Binding-site contacts:
Ligand atom O2' contacts residue ARG55 of chain 2.B at 3.8 Å.
Ligand atom O3' contacts residue CYS203 of chain 2.A at 4.0 Å.
Ligand atom C6 contacts residue TYR58 of chain 2.B at 3.8 Å (hydrophobic).
Ligand atom O2' contacts residue THR44 of chain 2.B at 3.9 Å.
Ligand atom OP2 contacts residue ARG202 of chain 2.A at 3.6 Å.
Ligand atom N1 contacts residue ARG68 of chain 2.B at 3.9 Å.
Ligand atom C4' contacts residue ARG202 of chain 2.A at 4.1 Å.
Ligand atom C4' contacts residue CYS203 of chain 2.A at 4.1 Å (hydrophobic).
Ligand atom C3' contacts residue ARG55 of chain 2.B at 4.2 Å.
Ligand atom C1' contacts residue CYS203 of chain 2.A at 4.3 Å (hydrophobic).
Ligand atom C5' contacts residue ARG202 of chain 2.A at 3.9 Å.
Ligand atom C2 contacts residue ARG68 of chain 2.B at 4.3 Å.
Ligand atom C2 contacts residue TYR58 of chain 2.B at 3.8 Å (hydrophobic).
Ligand atom O3' contacts residue ARG55 of chain 2.B at 4.1 Å.
Ligand atom O4' contacts residue CYS203 of chain 2.A at 4.2 Å.
Ligand atom C4 contacts residue ARG55 of chain 2.B at 4.3 Å.
Ligand atom C2' contacts residue ARG55 of chain 2.B at 3.4 Å.
Ligand atom N1 contacts residue ARG55 of chain 2.B at 4.1 Å.
Ligand atom N6 contacts residue PHE57 of chain 2.B at 4.1 Å.
Ligand atom C1' contacts residue ARG68 of chain 2.B at 3.8 Å.
Ligand atom O2' contacts residue CYS203 of chain 2.A at 3.3 Å (h-bond).
Ligand atom P contacts residue ARG55 of chain 2.B at 4.1 Å.
Ligand atom O2' contacts residue LEU41 of chain 2.B at 3.8 Å.
Ligand atom C2' contacts residue CYS203 of chain 2.A at 4.2 Å (hydrophobic).
Ligand atom C4' contacts residue ARG68 of chain 2.B at 4.2 Å.
Ligand atom N1 contacts residue TYR58 of chain 2.B at 3.5 Å.
Ligand atom N1 contacts residue ALA56 of chain 2.B at 3.2 Å (h-bond).
Ligand atom OP2 contacts residue ARG55 of chain 2.B at 2.9 Å (salt-bridge).
Ligand atom C6 contacts residue ARG68 of chain 2.B at 4.0 Å.
Ligand atom O4' contacts residue ARG68 of chain 2.B at 3.0 Å (salt-bridge).
Ligand atom N6 contacts residue TYR58 of chain 2.B at 3.5 Å (h-bond).
Ligand atom O2 contacts residue ARG202 of chain 2.A at 4.2 Å.
Ligand atom O4' contacts residue ARG202 of chain 2.A at 3.9 Å.
Ligand atom C2 contacts residue ARG55 of chain 2.B at 3.1 Å.
Ligand atom O2' contacts residue ARG55 of chain 2.B at 3.1 Å (salt-bridge).
Ligand atom O2 contacts residue TYR58 of chain 2.B at 3.6 Å.
Ligand atom N3 contacts residue ARG55 of chain 2.B at 3.2 Å (salt-bridge).
Ligand atom C2 contacts residue ALA56 of chain 2.B at 3.8 Å (hydrophobic).
Ligand atom O2 contacts residue ASN205 of chain 2.A at 4.0 Å.
Ligand atom C6 contacts residue ALA56 of chain 2.B at 4.3 Å (hydrophobic).

Sequence of chain 2.A:
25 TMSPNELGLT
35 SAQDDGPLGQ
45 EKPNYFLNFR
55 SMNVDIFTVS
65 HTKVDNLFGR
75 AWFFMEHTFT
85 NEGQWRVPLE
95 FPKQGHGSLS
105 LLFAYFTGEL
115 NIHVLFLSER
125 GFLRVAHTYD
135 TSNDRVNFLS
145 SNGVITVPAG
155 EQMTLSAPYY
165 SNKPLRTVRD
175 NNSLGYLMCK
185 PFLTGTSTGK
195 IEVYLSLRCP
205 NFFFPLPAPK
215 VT

A small-molecule ligand and the protein it binds are described below.
Small molecule (SMILES): Nc1ncnc2c1ncn2[C@@H]1O[C@H](CO)[C@@H](O[P](=O)(O)OC[C@H]2O[C@@H](n3ccc(=O)[nH]c3=O)[C@H](O)[C@@H]2O[P](=O)(O)OC[C@H]2O[C@@H](n3ccc(=O)[nH]c3=O)[C@H](O)[C@@H]2O[P](=O)(O)OC[C@H]2O[C@@H](n3ccc(=O)[nH]c3=O)[C@H](O)[C@@H]2O[P](=O)(O)OC[C@H]2O[C@@H](n3ccc(=O)[nH]c3=O)[C@H](O)[C@@H]2O[P](=O)(O)OC[C@H]2O[C@@H](n3ccc(=O)[nH]c3=O)[C@H](O)[C@@H]2O)[C@H]1O

Sequence of chain 2.B:
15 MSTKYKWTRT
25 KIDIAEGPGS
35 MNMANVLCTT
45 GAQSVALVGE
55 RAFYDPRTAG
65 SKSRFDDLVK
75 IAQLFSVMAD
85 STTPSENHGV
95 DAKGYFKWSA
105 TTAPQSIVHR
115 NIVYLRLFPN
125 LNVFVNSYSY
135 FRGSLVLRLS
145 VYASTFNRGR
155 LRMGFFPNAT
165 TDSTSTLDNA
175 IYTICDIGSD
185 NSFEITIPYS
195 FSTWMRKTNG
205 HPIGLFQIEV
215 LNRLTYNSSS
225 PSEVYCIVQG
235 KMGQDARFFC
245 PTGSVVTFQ